Binding-site contacts:
Ligand atom N3 contacts residue GLN80 of chain 1.A at 3.0 Å (h-bond).
Ligand atom C5' contacts residue ARG177 of chain 1.A at 3.2 Å.
Ligand atom C3' contacts residue TYR56 of chain 1.A at 3.7 Å (hydrophobic).
Ligand atom C3' contacts residue GLU180 of chain 1.A at 3.4 Å.
Ligand atom N1 contacts residue TYR127 of chain 1.A at 3.6 Å.
Ligand atom O5' contacts residue GLU38 of chain 1.A at 2.9 Å (salt-bridge).
Ligand atom C5' contacts residue GLU38 of chain 1.A at 3.5 Å.
Ligand atom O4 contacts residue TYR127 of chain 1.A at 3.5 Å.
Ligand atom O3' contacts residue HIS13 of chain 1.A at 3.6 Å.
Ligand atom C2 contacts residue GLN80 of chain 1.A at 3.8 Å.
Ligand atom C5 contacts residue TYR127 of chain 1.A at 3.9 Å (hydrophobic).
Ligand atom O5' contacts residue ARG118 of chain 1.A at 3.2 Å (salt-bridge).
Ligand atom O2 contacts residue GLN80 of chain 1.A at 3.7 Å.
Ligand atom C5B contacts residue TRP43 of chain 1.A at 3.9 Å (hydrophobic).
Ligand atom C2' contacts residue TYR127 of chain 1.A at 3.5 Å (hydrophobic).
Ligand atom C5 contacts residue MET83 of chain 1.A at 3.8 Å (hydrophobic).
Ligand atom O4 contacts residue ALA123 of chain 1.A at 3.3 Å.
Ligand atom C2' contacts residue HIS13 of chain 1.A at 3.5 Å.
Ligand atom C4' contacts residue ARG177 of chain 1.A at 3.3 Å.
Ligand atom C2' contacts residue TYR56 of chain 1.A at 3.9 Å (hydrophobic).
Ligand atom O3' contacts residue GLU180 of chain 1.A at 2.9 Å (salt-bridge).
Ligand atom O2 contacts residue TYR127 of chain 1.A at 3.4 Å.
Ligand atom C2 contacts residue TYR127 of chain 1.A at 3.4 Å (hydrophobic).
Ligand atom C3' contacts residue HIS13 of chain 1.A at 3.5 Å.
Ligand atom O4 contacts residue GLN80 of chain 1.A at 2.7 Å (h-bond).
Ligand atom O2 contacts residue ILE55 of chain 1.A at 3.9 Å.
Ligand atom C4' contacts residue GLU180 of chain 1.A at 3.7 Å.
Ligand atom C4' contacts residue ILE52 of chain 1.A at 3.5 Å (hydrophobic).
Ligand atom C4 contacts residue TYR127 of chain 1.A at 3.5 Å (hydrophobic).
Ligand atom N3 contacts residue MET83 of chain 1.A at 3.8 Å.
Ligand atom O4 contacts residue MET83 of chain 1.A at 3.9 Å.
Ligand atom N1 contacts residue MET83 of chain 1.A at 3.7 Å.
Ligand atom C5B contacts residue ALA123 of chain 1.A at 3.6 Å (hydrophobic).
Ligand atom BR contacts residue TYR87 of chain 1.A at 3.2 Å.
Ligand atom O3' contacts residue TYR56 of chain 1.A at 2.6 Å (h-bond).
Ligand atom C6 contacts residue MET83 of chain 1.A at 3.8 Å (hydrophobic).
Ligand atom C2 contacts residue MET83 of chain 1.A at 3.8 Å (hydrophobic).
Ligand atom N3 contacts residue TYR127 of chain 1.A at 3.5 Å.
Ligand atom O4' contacts residue ILE52 of chain 1.A at 3.5 Å.
Ligand atom C4 contacts residue GLN80 of chain 1.A at 3.6 Å.

Sequence of chain 1.A:
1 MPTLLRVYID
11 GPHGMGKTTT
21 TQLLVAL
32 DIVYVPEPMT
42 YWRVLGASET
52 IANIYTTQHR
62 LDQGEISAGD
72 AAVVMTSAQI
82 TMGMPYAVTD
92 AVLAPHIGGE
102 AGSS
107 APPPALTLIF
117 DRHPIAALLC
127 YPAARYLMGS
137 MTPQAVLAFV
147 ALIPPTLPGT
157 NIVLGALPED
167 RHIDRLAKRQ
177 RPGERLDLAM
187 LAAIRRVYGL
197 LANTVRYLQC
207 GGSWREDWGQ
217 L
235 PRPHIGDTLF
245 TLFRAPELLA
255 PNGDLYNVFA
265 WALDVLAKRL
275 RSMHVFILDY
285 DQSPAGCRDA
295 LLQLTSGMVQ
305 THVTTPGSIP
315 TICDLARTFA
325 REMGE

A small-molecule ligand and the protein it binds are described below.
Small molecule (SMILES): O=c1[nH]c(=O)n([C@H]2C[C@H](O)[C@@H](CO)O2)cc1/C=C/Br